Sequence of chain 1.E:
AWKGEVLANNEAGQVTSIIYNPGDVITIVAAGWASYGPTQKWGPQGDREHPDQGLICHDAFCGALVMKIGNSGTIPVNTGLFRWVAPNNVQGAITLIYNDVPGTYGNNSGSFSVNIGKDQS

This small molecule binds to this protein.
Small molecule (SMILES): OC[C@H]1O[C@H](O)[C@H](O)[C@@H](O)[C@H]1O

Binding-site contacts:
Ligand atom O4 contacts residue THR104 of chain 1.E at 3.8 Å.
Ligand atom C3 contacts residue CA1 of chain 1.T at 3.5 Å.
Ligand atom O6 contacts residue GLN53 of chain 1.E at 3.0 Å (h-bond).
Ligand atom O4 contacts residue ASP100 of chain 1.E at 2.7 Å (salt-bridge).
Ligand atom C4 contacts residue ASP100 of chain 1.E at 3.5 Å.
Ligand atom C6 contacts residue CYS62 of chain 1.E at 3.8 Å (hydrophobic).
Ligand atom O6 contacts residue HIS50 of chain 1.E at 3.1 Å (h-bond).
Ligand atom O5 contacts residue TYR36 of chain 1.E at 4.1 Å.
Ligand atom C2 contacts residue CA1 of chain 1.T at 4.4 Å.
Ligand atom C3 contacts residue THR104 of chain 1.E at 3.9 Å.
Ligand atom O6 contacts residue VAL101 of chain 1.E at 3.9 Å.
Ligand atom C3 contacts residue ASN107 of chain 1.E at 4.0 Å.
Ligand atom O3 contacts residue ASN107 of chain 1.E at 2.8 Å (h-bond).
Ligand atom C2 contacts residue TYR36 of chain 1.E at 3.9 Å (hydrophobic).
Ligand atom C5 contacts residue ASP100 of chain 1.E at 4.1 Å.
Ligand atom O4 contacts residue TYR36 of chain 1.E at 3.0 Å (h-bond).
Ligand atom C6 contacts residue HIS50 of chain 1.E at 3.8 Å.
Ligand atom O6 contacts residue CYS62 of chain 1.E at 4.1 Å.
Ligand atom C1 contacts residue HIS50 of chain 1.E at 4.4 Å.
Ligand atom O1 contacts residue GLN53 of chain 1.E at 3.7 Å.
Ligand atom C5 contacts residue VAL101 of chain 1.E at 4.5 Å (hydrophobic).
Ligand atom O3 contacts residue TYR36 of chain 1.E at 3.4 Å (h-bond).
Ligand atom C5 contacts residue HIS50 of chain 1.E at 4.3 Å.
Ligand atom C2 contacts residue ASN107 of chain 1.E at 3.9 Å.
Ligand atom C4 contacts residue THR104 of chain 1.E at 3.6 Å.
Ligand atom C4 contacts residue TYR36 of chain 1.E at 4.1 Å (hydrophobic).
Ligand atom O5 contacts residue HIS50 of chain 1.E at 3.4 Å (h-bond).
Ligand atom C1 contacts residue GLN53 of chain 1.E at 4.0 Å.
Ligand atom O2 contacts residue ASN107 of chain 1.E at 3.4 Å (h-bond).
Ligand atom O6 contacts residue PRO51 of chain 1.E at 4.2 Å.
Ligand atom O3 contacts residue THR104 of chain 1.E at 3.3 Å (h-bond).
Ligand atom O4 contacts residue CA1 of chain 1.T at 2.7 Å.
Ligand atom C3 contacts residue TYR36 of chain 1.E at 3.9 Å (hydrophobic).
Ligand atom C6 contacts residue VAL101 of chain 1.E at 3.7 Å (hydrophobic).
Ligand atom C5 contacts residue GLN53 of chain 1.E at 3.5 Å.
Ligand atom C4 contacts residue CA1 of chain 1.T at 3.5 Å.
Ligand atom C6 contacts residue GLN53 of chain 1.E at 3.8 Å.
Ligand atom O3 contacts residue CA1 of chain 1.T at 2.5 Å.
Ligand atom O5 contacts residue GLN53 of chain 1.E at 3.3 Å (h-bond).
Ligand atom C6 contacts residue ASP100 of chain 1.E at 3.4 Å.